Sequence of chain 1.D:
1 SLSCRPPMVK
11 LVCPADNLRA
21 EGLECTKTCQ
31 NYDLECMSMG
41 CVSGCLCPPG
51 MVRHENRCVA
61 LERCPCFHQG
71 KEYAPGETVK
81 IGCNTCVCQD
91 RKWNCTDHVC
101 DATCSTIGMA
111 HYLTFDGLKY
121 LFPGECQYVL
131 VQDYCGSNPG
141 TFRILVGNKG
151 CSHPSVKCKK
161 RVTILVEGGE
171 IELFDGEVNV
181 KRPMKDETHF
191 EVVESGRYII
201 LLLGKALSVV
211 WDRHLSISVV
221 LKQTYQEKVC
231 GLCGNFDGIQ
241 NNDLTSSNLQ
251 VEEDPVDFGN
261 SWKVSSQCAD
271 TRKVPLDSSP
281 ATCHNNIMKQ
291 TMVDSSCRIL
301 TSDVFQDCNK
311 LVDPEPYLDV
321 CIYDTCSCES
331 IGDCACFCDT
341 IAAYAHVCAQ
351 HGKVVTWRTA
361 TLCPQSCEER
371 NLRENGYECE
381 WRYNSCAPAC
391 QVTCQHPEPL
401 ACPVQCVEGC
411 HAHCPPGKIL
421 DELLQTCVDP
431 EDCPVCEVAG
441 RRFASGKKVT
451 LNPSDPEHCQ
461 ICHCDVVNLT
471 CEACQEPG

Binding-site contacts:
Ligand atom O7 contacts residue ASN94 of chain 1.D at 3.3 Å (h-bond).
Ligand atom C1 contacts residue ASN94 of chain 1.D at 1.5 Å.
Ligand atom O5 contacts residue ASN94 of chain 1.D at 2.2 Å (h-bond).
Ligand atom C2 contacts residue ASN94 of chain 1.D at 2.5 Å.
Ligand atom C5 contacts residue ASN94 of chain 1.D at 3.5 Å.
Ligand atom N2 contacts residue ASN94 of chain 1.D at 3.2 Å (h-bond).
Ligand atom C3 contacts residue ASN94 of chain 1.D at 3.9 Å.
Ligand atom C7 contacts residue ASN94 of chain 1.D at 3.4 Å.
Ligand atom C4 contacts residue ASN94 of chain 1.D at 4.2 Å.

This protein binds this small molecule.
Small molecule (SMILES): CC(=O)N[C@@H]1[C@@H](O)[C@H](O)[C@@H](CO)O[C@H]1O